Sequence of chain 6.A:
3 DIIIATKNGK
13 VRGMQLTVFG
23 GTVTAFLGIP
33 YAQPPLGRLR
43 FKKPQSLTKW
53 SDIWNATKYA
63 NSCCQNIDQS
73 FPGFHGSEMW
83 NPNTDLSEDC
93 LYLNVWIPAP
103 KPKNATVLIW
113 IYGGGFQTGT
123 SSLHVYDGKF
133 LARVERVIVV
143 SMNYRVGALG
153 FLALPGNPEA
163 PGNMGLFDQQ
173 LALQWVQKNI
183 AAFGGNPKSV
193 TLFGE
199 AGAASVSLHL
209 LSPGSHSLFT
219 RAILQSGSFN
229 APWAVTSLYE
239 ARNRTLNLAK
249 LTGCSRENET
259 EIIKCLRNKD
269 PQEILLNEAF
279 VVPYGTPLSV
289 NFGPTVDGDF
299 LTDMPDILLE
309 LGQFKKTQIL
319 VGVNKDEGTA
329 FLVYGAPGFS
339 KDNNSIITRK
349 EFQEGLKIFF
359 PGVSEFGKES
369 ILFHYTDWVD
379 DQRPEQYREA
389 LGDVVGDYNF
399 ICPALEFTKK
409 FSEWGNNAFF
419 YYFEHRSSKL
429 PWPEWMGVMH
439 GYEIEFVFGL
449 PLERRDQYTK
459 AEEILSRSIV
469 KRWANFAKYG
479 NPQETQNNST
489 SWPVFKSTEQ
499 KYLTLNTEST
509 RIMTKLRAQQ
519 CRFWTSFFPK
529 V

Binding-site contacts:
Ligand atom CAF contacts residue HIS438 of chain 6.A at 3.1 Å.
Ligand atom NAA contacts residue PRO285 of chain 6.A at 2.8 Å (h-bond).
Ligand atom CAH contacts residue TRP82 of chain 6.A at 3.7 Å (hydrophobic).
Ligand atom CAS contacts residue TRP82 of chain 6.A at 3.5 Å (hydrophobic).
Ligand atom CLC contacts residue SER287 of chain 6.A at 3.2 Å.
Ligand atom CAN contacts residue TYR332 of chain 6.A at 4.2 Å (hydrophobic).
Ligand atom CAG contacts residue TRP430 of chain 6.A at 3.6 Å (hydrophobic).
Ligand atom CLB contacts residue SBG198 of chain 6.A at 4.1 Å.
Ligand atom CAM contacts residue TYR332 of chain 6.A at 4.2 Å (hydrophobic).
Ligand atom CAO contacts residue TRP82 of chain 6.A at 3.5 Å (hydrophobic).
Ligand atom CAG contacts residue TRP82 of chain 6.A at 3.9 Å (hydrophobic).
Ligand atom CAR contacts residue TYR332 of chain 6.A at 4.2 Å (hydrophobic).
Ligand atom CLD contacts residue THR120 of chain 6.A at 4.2 Å.
Ligand atom NAA contacts residue PHE329 of chain 6.A at 3.0 Å.
Ligand atom CAF contacts residue TYR440 of chain 6.A at 4.1 Å (hydrophobic).
Ligand atom CLC contacts residue LEU286 of chain 6.A at 3.8 Å.
Ligand atom CAF contacts residue TRP82 of chain 6.A at 4.0 Å (hydrophobic).
Ligand atom CAE contacts residue TYR440 of chain 6.A at 3.6 Å (hydrophobic).
Ligand atom CAU contacts residue PRO285 of chain 6.A at 4.2 Å (hydrophobic).
Ligand atom CAN contacts residue PRO285 of chain 6.A at 3.5 Å (hydrophobic).
Ligand atom CAG contacts residue ALA328 of chain 6.A at 3.9 Å (hydrophobic).
Ligand atom CAE contacts residue TRP82 of chain 6.A at 4.1 Å (hydrophobic).
Ligand atom CAJ contacts residue PHE329 of chain 6.A at 3.7 Å (hydrophobic).
Ligand atom OAP contacts residue PRO285 of chain 6.A at 3.5 Å (h-bond).
Ligand atom CLB contacts residue GLY117 of chain 6.A at 3.6 Å.
Ligand atom CLC contacts residue PRO285 of chain 6.A at 3.8 Å.
Ligand atom CAQ contacts residue PRO285 of chain 6.A at 3.2 Å (hydrophobic).
Ligand atom CAE contacts residue HIS438 of chain 6.A at 3.5 Å.
Ligand atom CAJ contacts residue TYR332 of chain 6.A at 4.1 Å (hydrophobic).
Ligand atom CLB contacts residue GLY116 of chain 6.A at 3.7 Å.
Ligand atom CAE contacts residue MET437 of chain 6.A at 3.5 Å (hydrophobic).
Ligand atom CAM contacts residue ASP70 of chain 6.A at 4.0 Å.
Ligand atom CAG contacts residue MET437 of chain 6.A at 3.8 Å (hydrophobic).
Ligand atom CAE contacts residue ALA328 of chain 6.A at 3.6 Å (hydrophobic).
Ligand atom CLD contacts residue GLY116 of chain 6.A at 4.0 Å.
Ligand atom CAI contacts residue TRP430 of chain 6.A at 4.0 Å (hydrophobic).
Ligand atom CAI contacts residue TYR332 of chain 6.A at 4.1 Å (hydrophobic).
Ligand atom NAA contacts residue LEU286 of chain 6.A at 4.2 Å.
Ligand atom CAI contacts residue TRP82 of chain 6.A at 3.6 Å (hydrophobic).
Ligand atom CAK contacts residue ASP70 of chain 6.A at 4.2 Å.

The protein below binds the small molecule below.
Small molecule (SMILES): [H]/N=C(\OCc1cc[n+](Cc2ccccc2)cc1)C(Cl)(Cl)Cl